Sequence of chain 37.C:
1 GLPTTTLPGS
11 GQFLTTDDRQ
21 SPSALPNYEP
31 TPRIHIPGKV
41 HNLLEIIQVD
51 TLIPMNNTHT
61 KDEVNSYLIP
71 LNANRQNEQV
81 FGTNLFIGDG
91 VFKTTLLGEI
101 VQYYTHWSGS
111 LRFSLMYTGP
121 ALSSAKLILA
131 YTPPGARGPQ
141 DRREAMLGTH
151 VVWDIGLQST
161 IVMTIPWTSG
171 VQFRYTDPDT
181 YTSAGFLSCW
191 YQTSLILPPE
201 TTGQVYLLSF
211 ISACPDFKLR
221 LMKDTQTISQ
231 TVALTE

Sequence of chain 36.A:
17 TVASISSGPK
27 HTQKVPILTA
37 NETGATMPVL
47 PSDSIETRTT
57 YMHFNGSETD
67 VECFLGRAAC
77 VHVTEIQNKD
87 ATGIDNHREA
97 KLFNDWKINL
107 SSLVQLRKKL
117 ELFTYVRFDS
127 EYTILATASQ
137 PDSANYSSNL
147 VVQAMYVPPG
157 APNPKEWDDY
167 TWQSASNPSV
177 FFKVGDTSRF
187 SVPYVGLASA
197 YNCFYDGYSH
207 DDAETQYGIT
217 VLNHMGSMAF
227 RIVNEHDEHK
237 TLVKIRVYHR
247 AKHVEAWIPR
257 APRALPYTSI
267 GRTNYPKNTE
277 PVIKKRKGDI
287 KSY

This small molecule binds to this protein.
Small molecule (SMILES): Cc1cc(CCCCCOc2ccc(C3=NCCO3)cc2Cl)on1

Sequence of chain 36.C:
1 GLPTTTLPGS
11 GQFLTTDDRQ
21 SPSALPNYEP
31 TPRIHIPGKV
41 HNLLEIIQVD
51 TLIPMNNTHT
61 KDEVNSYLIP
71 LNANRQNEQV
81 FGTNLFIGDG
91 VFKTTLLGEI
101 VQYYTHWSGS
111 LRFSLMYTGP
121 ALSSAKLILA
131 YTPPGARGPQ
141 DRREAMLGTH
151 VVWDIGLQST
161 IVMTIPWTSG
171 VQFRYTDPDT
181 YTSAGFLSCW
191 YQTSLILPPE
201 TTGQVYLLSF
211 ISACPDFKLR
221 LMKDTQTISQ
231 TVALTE

Binding-site contacts:
Ligand atom C1C contacts residue LEU106 of chain 36.A at 3.5 Å (hydrophobic).
Ligand atom C4C contacts residue VAL191 of chain 36.A at 3.5 Å (hydrophobic).
Ligand atom C3B contacts residue TYR152 of chain 36.A at 3.7 Å (hydrophobic).
Ligand atom C5A contacts residue VAL176 of chain 36.A at 3.2 Å (hydrophobic).
Ligand atom CL1 contacts residue ILE104 of chain 36.A at 3.5 Å.
Ligand atom C5C contacts residue TYR152 of chain 36.A at 3.9 Å (hydrophobic).
Ligand atom C5C contacts residue VAL188 of chain 36.A at 3.9 Å (hydrophobic).
Ligand atom N3A contacts residue PHE186 of chain 36.A at 3.9 Å.
Ligand atom C4B contacts residue PHE186 of chain 36.A at 3.4 Å (hydrophobic).
Ligand atom C2A contacts residue PHE186 of chain 36.A at 3.2 Å (hydrophobic).
Ligand atom C4B contacts residue TYR152 of chain 36.A at 3.8 Å (hydrophobic).
Ligand atom C5A contacts residue MET224 of chain 36.A at 3.5 Å (hydrophobic).
Ligand atom C5B contacts residue MET224 of chain 36.A at 3.5 Å (hydrophobic).
Ligand atom O1B contacts residue ILE104 of chain 36.A at 3.8 Å.
Ligand atom N3A contacts residue ALA24 of chain 36.C at 3.6 Å.
Ligand atom O1A contacts residue MET224 of chain 36.A at 2.8 Å.
Ligand atom O1A contacts residue PHE186 of chain 36.A at 2.8 Å.
Ligand atom C1C contacts residue TYR128 of chain 36.A at 3.7 Å (hydrophobic).
Ligand atom CL1 contacts residue TYR128 of chain 36.A at 3.3 Å.
Ligand atom C2B contacts residue VAL188 of chain 36.A at 3.7 Å (hydrophobic).
Ligand atom C31 contacts residue TYR197 of chain 36.A at 3.9 Å (hydrophobic).
Ligand atom N3A contacts residue PRO174 of chain 36.A at 3.7 Å.
Ligand atom O1 contacts residue MET221 of chain 36.A at 3.2 Å (h-bond).
Ligand atom C5B contacts residue PHE186 of chain 36.A at 3.5 Å (hydrophobic).
Ligand atom C5 contacts residue LEU106 of chain 36.A at 3.7 Å (hydrophobic).
Ligand atom C4C contacts residue VAL188 of chain 36.A at 3.9 Å (hydrophobic).
Ligand atom C3C contacts residue TYR128 of chain 36.A at 3.4 Å (hydrophobic).
Ligand atom C1B contacts residue VAL188 of chain 36.A at 3.9 Å (hydrophobic).
Ligand atom C4B contacts residue MET224 of chain 36.A at 3.8 Å (hydrophobic).
Ligand atom N2 contacts residue ASN219 of chain 36.A at 3.6 Å.
Ligand atom C4 contacts residue LEU106 of chain 36.A at 3.6 Å (hydrophobic).
Ligand atom C2B contacts residue TYR152 of chain 36.A at 3.8 Å (hydrophobic).
Ligand atom C2A contacts residue MET224 of chain 36.A at 3.4 Å (hydrophobic).
Ligand atom C6B contacts residue TYR128 of chain 36.A at 3.8 Å (hydrophobic).
Ligand atom C2C contacts residue TYR197 of chain 36.A at 3.8 Å (hydrophobic).
Ligand atom C4A contacts residue PRO174 of chain 36.A at 3.3 Å (hydrophobic).
Ligand atom C5A contacts residue PHE186 of chain 36.A at 3.4 Å (hydrophobic).
Ligand atom C5A contacts residue ALA150 of chain 36.A at 3.9 Å (hydrophobic).
Ligand atom C5C contacts residue VAL191 of chain 36.A at 3.9 Å (hydrophobic).
Ligand atom C2C contacts residue TYR128 of chain 36.A at 3.8 Å (hydrophobic).